Binding-site contacts:
Ligand atom C12 contacts residue THR1242 of chain 1.E at 3.8 Å.
Ligand atom O6 contacts residue LEU434 of chain 1.E at 3.4 Å.
Ligand atom C15 contacts residue ASP1193 of chain 1.E at 3.7 Å.
Ligand atom C16 contacts residue SER1238 of chain 1.E at 3.1 Å.
Ligand atom CL1 contacts residue ARG306 of chain 1.E at 2.7 Å.
Ligand atom C15 contacts residue SER1238 of chain 1.E at 3.8 Å.
Ligand atom C14 contacts residue PHE433 of chain 1.E at 3.6 Å (hydrophobic).
Ligand atom O4 contacts residue ARG4 of chain 1.A at 3.9 Å.
Ligand atom S2 contacts residue ARG1246 of chain 1.E at 3.9 Å.
Ligand atom C24 contacts residue TYR377 of chain 1.E at 3.7 Å (hydrophobic).
Ligand atom C29 contacts residue ASN437 of chain 1.E at 3.9 Å.
Ligand atom C32 contacts residue TYR377 of chain 1.E at 3.5 Å (hydrophobic).
Ligand atom CL1 contacts residue PRO589 of chain 1.E at 3.7 Å.
Ligand atom C31 contacts residue TYR377 of chain 1.E at 3.9 Å (hydrophobic).
Ligand atom O5 contacts residue ARG1246 of chain 1.E at 3.0 Å (salt-bridge).
Ligand atom C30 contacts residue TYR377 of chain 1.E at 3.1 Å (hydrophobic).
Ligand atom O7 contacts residue TYR377 of chain 1.E at 3.7 Å.
Ligand atom C25 contacts residue LEU434 of chain 1.E at 3.6 Å (hydrophobic).
Ligand atom C22 contacts residue ARG1246 of chain 1.E at 3.2 Å.
Ligand atom N8 contacts residue THR1242 of chain 1.E at 3.9 Å.
Ligand atom C15 contacts residue LEU1241 of chain 1.E at 3.8 Å (hydrophobic).
Ligand atom N9 contacts residue ARG1246 of chain 1.E at 3.5 Å (salt-bridge).
Ligand atom O3 contacts residue TRP430 of chain 1.E at 3.6 Å.
Ligand atom C20 contacts residue PHE433 of chain 1.E at 3.5 Å (hydrophobic).
Ligand atom C27 contacts residue TYR377 of chain 1.E at 3.6 Å (hydrophobic).
Ligand atom C27 contacts residue LEU592 of chain 1.E at 3.8 Å (hydrophobic).
Ligand atom O5 contacts residue ARG1300 of chain 1.E at 3.8 Å.
Ligand atom C12 contacts residue PHE433 of chain 1.E at 3.8 Å (hydrophobic).
Ligand atom N10 contacts residue ASN437 of chain 1.E at 3.8 Å.
Ligand atom C29 contacts residue LEU592 of chain 1.E at 3.8 Å (hydrophobic).
Ligand atom N8 contacts residue ASN1245 of chain 1.E at 3.9 Å.
Ligand atom C13 contacts residue THR1242 of chain 1.E at 3.6 Å.
Ligand atom C25 contacts residue PHE433 of chain 1.E at 3.4 Å (hydrophobic).
Ligand atom C20 contacts residue TYR377 of chain 1.E at 3.9 Å (hydrophobic).
Ligand atom C28 contacts residue TYR377 of chain 1.E at 3.2 Å (hydrophobic).
Ligand atom C21 contacts residue ARG4 of chain 1.A at 3.7 Å.
Ligand atom C31 contacts residue ARG306 of chain 1.E at 3.2 Å.
Ligand atom N10 contacts residue TYR377 of chain 1.E at 3.6 Å.
Ligand atom C13 contacts residue LEU1241 of chain 1.E at 3.7 Å (hydrophobic).
Ligand atom C29 contacts residue ARG306 of chain 1.E at 3.4 Å.

Sequence of chain 1.A:
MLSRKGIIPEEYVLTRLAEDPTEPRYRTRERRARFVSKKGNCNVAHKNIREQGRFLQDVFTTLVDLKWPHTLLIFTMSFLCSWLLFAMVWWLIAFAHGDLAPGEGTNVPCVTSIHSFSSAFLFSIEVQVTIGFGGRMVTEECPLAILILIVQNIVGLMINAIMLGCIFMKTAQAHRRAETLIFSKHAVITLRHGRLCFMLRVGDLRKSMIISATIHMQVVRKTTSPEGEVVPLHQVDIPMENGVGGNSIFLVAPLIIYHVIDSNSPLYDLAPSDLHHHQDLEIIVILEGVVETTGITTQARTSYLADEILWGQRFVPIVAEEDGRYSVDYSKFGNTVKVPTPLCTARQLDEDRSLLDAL

Sequence of chain 1.E:
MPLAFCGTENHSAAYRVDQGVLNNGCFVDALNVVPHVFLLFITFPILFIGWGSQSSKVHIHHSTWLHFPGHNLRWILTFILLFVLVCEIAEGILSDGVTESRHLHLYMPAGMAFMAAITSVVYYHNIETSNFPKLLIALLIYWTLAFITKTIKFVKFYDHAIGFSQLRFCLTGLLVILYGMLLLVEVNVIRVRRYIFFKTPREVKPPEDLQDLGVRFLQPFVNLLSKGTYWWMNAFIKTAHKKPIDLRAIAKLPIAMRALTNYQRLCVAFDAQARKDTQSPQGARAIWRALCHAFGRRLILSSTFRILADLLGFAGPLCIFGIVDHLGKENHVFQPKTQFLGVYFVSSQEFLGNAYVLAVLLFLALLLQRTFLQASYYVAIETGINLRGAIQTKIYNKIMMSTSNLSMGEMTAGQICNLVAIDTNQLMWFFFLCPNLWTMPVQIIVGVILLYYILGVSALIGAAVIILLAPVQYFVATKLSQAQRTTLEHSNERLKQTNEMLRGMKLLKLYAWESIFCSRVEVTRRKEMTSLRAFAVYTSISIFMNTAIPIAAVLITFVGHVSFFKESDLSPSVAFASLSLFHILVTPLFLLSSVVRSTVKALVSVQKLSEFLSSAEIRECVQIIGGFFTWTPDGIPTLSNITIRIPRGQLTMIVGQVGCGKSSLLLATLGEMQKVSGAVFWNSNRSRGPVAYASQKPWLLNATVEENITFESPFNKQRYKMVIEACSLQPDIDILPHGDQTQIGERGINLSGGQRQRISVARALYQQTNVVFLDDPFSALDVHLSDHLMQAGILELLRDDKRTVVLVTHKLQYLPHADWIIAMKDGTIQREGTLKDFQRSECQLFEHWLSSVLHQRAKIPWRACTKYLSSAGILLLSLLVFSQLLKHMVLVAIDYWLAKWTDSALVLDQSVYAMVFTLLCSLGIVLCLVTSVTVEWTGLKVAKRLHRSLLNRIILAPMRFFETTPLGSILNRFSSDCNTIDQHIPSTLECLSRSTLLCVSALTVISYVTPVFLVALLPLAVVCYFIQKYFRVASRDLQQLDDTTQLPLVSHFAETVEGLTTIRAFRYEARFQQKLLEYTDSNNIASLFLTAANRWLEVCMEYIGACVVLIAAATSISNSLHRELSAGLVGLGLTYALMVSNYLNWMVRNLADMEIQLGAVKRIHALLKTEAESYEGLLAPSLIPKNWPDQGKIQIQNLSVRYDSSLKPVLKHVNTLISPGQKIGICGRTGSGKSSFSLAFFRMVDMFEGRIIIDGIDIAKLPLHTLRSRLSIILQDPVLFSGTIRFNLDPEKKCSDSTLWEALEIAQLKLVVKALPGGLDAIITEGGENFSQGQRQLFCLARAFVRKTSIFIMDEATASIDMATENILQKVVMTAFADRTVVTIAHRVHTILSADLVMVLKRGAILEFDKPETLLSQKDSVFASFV

The small molecule below binds the protein below.
Small molecule (SMILES): COc1ccc(Cl)cc1C(=O)NCCc1ccc(S(=O)(=O)NC(=O)NC2CCCCC2)cc1